Sequence of chain 1.B:
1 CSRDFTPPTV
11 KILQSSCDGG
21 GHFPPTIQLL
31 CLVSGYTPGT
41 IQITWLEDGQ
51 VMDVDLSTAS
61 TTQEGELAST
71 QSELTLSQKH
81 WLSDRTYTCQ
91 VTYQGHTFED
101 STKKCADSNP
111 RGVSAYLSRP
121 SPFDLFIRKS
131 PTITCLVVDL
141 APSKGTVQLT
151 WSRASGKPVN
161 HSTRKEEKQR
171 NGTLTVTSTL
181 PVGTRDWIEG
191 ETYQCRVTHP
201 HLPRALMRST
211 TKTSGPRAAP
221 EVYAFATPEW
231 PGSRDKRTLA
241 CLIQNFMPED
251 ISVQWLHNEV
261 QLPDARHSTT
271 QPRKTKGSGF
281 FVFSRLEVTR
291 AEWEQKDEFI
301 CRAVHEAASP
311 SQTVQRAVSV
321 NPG

Binding-site contacts:
Ligand atom O5 contacts residue THR173 of chain 1.A at 4.1 Å.
Ligand atom O3 contacts residue ASP139 of chain 1.A at 4.0 Å.
Ligand atom C7 contacts residue ASN171 of chain 1.A at 3.1 Å.
Ligand atom O6 contacts residue GLN169 of chain 1.A at 2.9 Å (h-bond).
Ligand atom C5 contacts residue ASN171 of chain 1.A at 3.7 Å.
Ligand atom N2 contacts residue ASN171 of chain 1.A at 2.7 Å (h-bond).
Ligand atom O2 contacts residue SER83 of chain 1.B at 4.1 Å.
Ligand atom C2 contacts residue ASN171 of chain 1.A at 2.3 Å.
Ligand atom C6 contacts residue LEU136 of chain 1.A at 4.1 Å (hydrophobic).
Ligand atom C1 contacts residue TYR116 of chain 1.A at 4.1 Å (hydrophobic).
Ligand atom C1 contacts residue THR173 of chain 1.A at 3.4 Å.
Ligand atom O6 contacts residue TYR116 of chain 1.A at 2.9 Å (h-bond).
Ligand atom C5 contacts residue GLN169 of chain 1.A at 3.9 Å.
Ligand atom O6 contacts residue GLN271 of chain 1.A at 3.5 Å (h-bond).
Ligand atom O5 contacts residue ASN171 of chain 1.A at 2.4 Å (h-bond).
Ligand atom C3 contacts residue TYR116 of chain 1.A at 3.7 Å (hydrophobic).
Ligand atom O3 contacts residue LEU136 of chain 1.A at 3.1 Å.
Ligand atom C5 contacts residue TYR116 of chain 1.A at 3.9 Å (hydrophobic).
Ligand atom O4 contacts residue TYR116 of chain 1.A at 4.0 Å.
Ligand atom C7 contacts residue ASP139 of chain 1.A at 3.7 Å.
Ligand atom C8 contacts residue ASP139 of chain 1.A at 3.7 Å.
Ligand atom N2 contacts residue ASP139 of chain 1.A at 2.8 Å (salt-bridge).
Ligand atom O7 contacts residue ASN171 of chain 1.A at 3.3 Å (h-bond).
Ligand atom O6 contacts residue VAL138 of chain 1.A at 3.9 Å.
Ligand atom C2 contacts residue VAL138 of chain 1.A at 4.2 Å (hydrophobic).
Ligand atom C1 contacts residue TYR116 of chain 1.A at 3.9 Å (hydrophobic).
Ligand atom C1 contacts residue ASN171 of chain 1.A at 1.4 Å.
Ligand atom C6 contacts residue TYR116 of chain 1.A at 4.0 Å (hydrophobic).
Ligand atom O4 contacts residue GLN271 of chain 1.A at 4.1 Å.
Ligand atom C3 contacts residue ASP139 of chain 1.A at 3.6 Å.
Ligand atom O5 contacts residue LEU136 of chain 1.A at 4.1 Å.
Ligand atom C3 contacts residue ASN171 of chain 1.A at 3.7 Å.
Ligand atom C2 contacts residue ASP139 of chain 1.A at 3.7 Å.
Ligand atom O5 contacts residue GLN169 of chain 1.A at 3.8 Å.
Ligand atom O3 contacts residue ARG85 of chain 1.B at 3.9 Å.
Ligand atom C6 contacts residue GLN169 of chain 1.A at 3.3 Å.
Ligand atom C1 contacts residue ASP139 of chain 1.A at 4.2 Å.
Ligand atom C8 contacts residue ASN171 of chain 1.A at 4.2 Å.
Ligand atom C2 contacts residue TYR116 of chain 1.A at 4.1 Å (hydrophobic).
Ligand atom C4 contacts residue ASN171 of chain 1.A at 4.2 Å.

Sequence of chain 1.A:
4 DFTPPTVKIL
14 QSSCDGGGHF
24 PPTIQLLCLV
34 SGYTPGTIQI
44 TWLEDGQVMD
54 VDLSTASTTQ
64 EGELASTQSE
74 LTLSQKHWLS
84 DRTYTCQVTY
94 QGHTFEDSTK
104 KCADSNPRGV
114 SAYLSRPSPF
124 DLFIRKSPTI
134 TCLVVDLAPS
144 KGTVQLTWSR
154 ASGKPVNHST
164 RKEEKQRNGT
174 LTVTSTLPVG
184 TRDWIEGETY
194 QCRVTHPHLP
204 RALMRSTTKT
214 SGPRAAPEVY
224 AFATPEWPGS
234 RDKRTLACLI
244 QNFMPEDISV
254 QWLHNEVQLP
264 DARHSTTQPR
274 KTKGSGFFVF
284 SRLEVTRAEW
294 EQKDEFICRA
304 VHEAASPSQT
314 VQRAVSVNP

The protein below binds the small molecule below.
Small molecule (SMILES): CC(=O)N[C@H]1[C@H](O[C@H]2[C@H](O)[C@@H](NC(C)=O)CO[C@@H]2CO)O[C@H](CO)[C@@H](O[C@@H]2O[C@H](CO[C@H]3O[C@H](CO)[C@@H](O)[C@H](O)[C@@H]3O)[C@@H](O)[C@H](O[C@H]3O[C@H](CO)[C@@H](O)[C@H](O)[C@@H]3O)[C@@H]2O)[C@@H]1O